Sequence of chain 1.A:
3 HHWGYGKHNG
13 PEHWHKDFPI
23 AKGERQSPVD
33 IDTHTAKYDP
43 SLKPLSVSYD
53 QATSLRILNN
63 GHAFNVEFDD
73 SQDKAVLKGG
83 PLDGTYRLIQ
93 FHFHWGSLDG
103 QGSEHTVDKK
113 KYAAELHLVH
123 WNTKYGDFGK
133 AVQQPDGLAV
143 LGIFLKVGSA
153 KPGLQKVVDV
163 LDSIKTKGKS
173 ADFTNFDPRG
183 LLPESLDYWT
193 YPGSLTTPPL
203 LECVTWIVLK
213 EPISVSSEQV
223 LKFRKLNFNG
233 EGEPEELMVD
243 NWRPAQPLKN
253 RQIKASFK

Binding-site contacts:
Ligand atom S1 contacts residue HIS94 of chain 1.A at 3.8 Å.
Ligand atom C2 contacts residue THR199 of chain 1.A at 3.5 Å.
Ligand atom C7 contacts residue THR199 of chain 1.A at 3.1 Å.
Ligand atom C2 contacts residue LEU197 of chain 1.A at 3.7 Å (hydrophobic).
Ligand atom C6 contacts residue PRO200 of chain 1.A at 3.9 Å (hydrophobic).
Ligand atom O2 contacts residue THR198 of chain 1.A at 2.9 Å (h-bond).
Ligand atom C1 contacts residue LEU197 of chain 1.A at 3.8 Å (hydrophobic).
Ligand atom S1 contacts residue HIS119 of chain 1.A at 4.0 Å.
Ligand atom C3 contacts residue LEU197 of chain 1.A at 3.8 Å (hydrophobic).
Ligand atom S1 contacts residue ZN1 of chain 1.B at 3.1 Å.
Ligand atom N1 contacts residue HIS94 of chain 1.A at 3.2 Å (h-bond).
Ligand atom O2 contacts residue TRP208 of chain 1.A at 3.6 Å.
Ligand atom S1 contacts residue THR198 of chain 1.A at 3.8 Å.
Ligand atom C1 contacts residue HIS94 of chain 1.A at 4.1 Å.
Ligand atom C9 contacts residue PHE130 of chain 1.A at 3.8 Å (hydrophobic).
Ligand atom S2 contacts residue HIS94 of chain 1.A at 3.8 Å.
Ligand atom O1 contacts residue VAL121 of chain 1.A at 3.9 Å.
Ligand atom N2 contacts residue LEU197 of chain 1.A at 3.6 Å.
Ligand atom N1 contacts residue THR198 of chain 1.A at 2.7 Å (h-bond).
Ligand atom N2 contacts residue THR199 of chain 1.A at 3.3 Å (h-bond).
Ligand atom C6 contacts residue PRO201 of chain 1.A at 4.0 Å (hydrophobic).
Ligand atom N1 contacts residue ZN1 of chain 1.B at 2.0 Å.
Ligand atom C7 contacts residue PRO200 of chain 1.A at 3.6 Å (hydrophobic).
Ligand atom C7 contacts residue LEU197 of chain 1.A at 3.9 Å (hydrophobic).
Ligand atom C3 contacts residue GOL1 of chain 1.F at 3.7 Å.
Ligand atom O1 contacts residue HIS119 of chain 1.A at 3.5 Å (h-bond).
Ligand atom N1 contacts residue HIS119 of chain 1.A at 3.4 Å (h-bond).
Ligand atom O1 contacts residue HIS94 of chain 1.A at 3.2 Å.
Ligand atom O1 contacts residue ZN1 of chain 1.B at 3.0 Å.
Ligand atom C4 contacts residue PHE130 of chain 1.A at 4.0 Å (hydrophobic).
Ligand atom N2 contacts residue THR198 of chain 1.A at 4.0 Å.
Ligand atom N1 contacts residue HIS96 of chain 1.A at 3.3 Å (h-bond).
Ligand atom S2 contacts residue VAL121 of chain 1.A at 3.8 Å.
Ligand atom C4 contacts residue GOL1 of chain 1.F at 3.7 Å.
Ligand atom O2 contacts residue LEU197 of chain 1.A at 3.2 Å.
Ligand atom S2 contacts residue GLN92 of chain 1.A at 4.0 Å.
Ligand atom O1 contacts residue VAL142 of chain 1.A at 4.0 Å.
Ligand atom S2 contacts residue LEU197 of chain 1.A at 3.9 Å.
Ligand atom O3 contacts residue PHE130 of chain 1.A at 3.9 Å.
Ligand atom O2 contacts residue SER196 of chain 1.A at 4.1 Å.

The small molecule below binds the protein below.
Small molecule (SMILES): CCOc1ccc2nc(S(N)(=O)=O)sc2c1